This protein binds this small molecule.
Small molecule (SMILES): CC(C)[C@H](NC(=O)[C@H](CCC(=O)O)NC(=O)[C@H](CCC(N)=O)NC(=O)[C@H](CO)NC(=O)[C@H](C)NC(=O)[C@@H](N)CCC(N)=O)C(=O)N[C@@H](CCCCN)C(=O)N[C@@H](CC(N)=O)C(=O)N[C@@H](CC1=c2ccccc2=NC1)C(=O)O

Sequence of chain 1.A:
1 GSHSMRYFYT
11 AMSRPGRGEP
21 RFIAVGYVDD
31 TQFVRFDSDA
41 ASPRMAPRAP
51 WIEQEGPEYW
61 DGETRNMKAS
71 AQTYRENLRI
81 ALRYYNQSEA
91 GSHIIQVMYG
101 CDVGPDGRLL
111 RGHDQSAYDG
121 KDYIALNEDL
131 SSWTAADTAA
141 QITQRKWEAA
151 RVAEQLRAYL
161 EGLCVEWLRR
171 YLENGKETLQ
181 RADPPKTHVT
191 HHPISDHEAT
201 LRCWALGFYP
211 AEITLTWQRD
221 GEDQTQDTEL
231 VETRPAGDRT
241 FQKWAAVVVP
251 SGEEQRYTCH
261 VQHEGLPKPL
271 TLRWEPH

Binding-site contacts:
Ligand atom O contacts residue ASN66 of chain 1.A at 3.6 Å (h-bond).
Ligand atom O contacts residue TRP147 of chain 1.A at 2.8 Å (h-bond).
Ligand atom OXT contacts residue TYR84 of chain 1.A at 2.6 Å (h-bond).
Ligand atom N contacts residue TYR99 of chain 1.A at 3.0 Å (h-bond).
Ligand atom CD1 contacts residue ASN77 of chain 1.A at 3.2 Å.
Ligand atom CG contacts residue GLU63 of chain 1.A at 3.1 Å.
Ligand atom O contacts residue THR73 of chain 1.A at 3.4 Å.
Ligand atom N contacts residue TYR7 of chain 1.A at 2.9 Å (h-bond).
Ligand atom CB contacts residue GLU63 of chain 1.A at 3.6 Å.
Ligand atom O contacts residue LYS146 of chain 1.A at 3.1 Å (salt-bridge).
Ligand atom NZ contacts residue TRP147 of chain 1.A at 3.3 Å.
Ligand atom N contacts residue TYR171 of chain 1.A at 2.7 Å (h-bond).
Ligand atom N contacts residue ASN77 of chain 1.A at 3.0 Å (h-bond).
Ligand atom CA contacts residue TYR159 of chain 1.A at 3.6 Å (hydrophobic).
Ligand atom O contacts residue TYR159 of chain 1.A at 2.6 Å (h-bond).
Ligand atom C contacts residue TYR7 of chain 1.A at 3.2 Å (hydrophobic).
Ligand atom OE1 contacts residue TRP167 of chain 1.A at 3.0 Å (h-bond).
Ligand atom NZ contacts residue ASP114 of chain 1.A at 3.0 Å (salt-bridge).
Ligand atom O contacts residue ASN77 of chain 1.A at 2.8 Å (h-bond).
Ligand atom CA contacts residue TYR7 of chain 1.A at 3.2 Å (hydrophobic).
Ligand atom CA contacts residue TYR171 of chain 1.A at 3.6 Å (hydrophobic).
Ligand atom C contacts residue ASN66 of chain 1.A at 3.5 Å.
Ligand atom CG contacts residue ASN66 of chain 1.A at 3.5 Å.
Ligand atom CB contacts residue ASN77 of chain 1.A at 3.6 Å.
Ligand atom CD contacts residue TRP167 of chain 1.A at 3.4 Å (hydrophobic).
Ligand atom OE1 contacts residue GLN155 of chain 1.A at 3.3 Å.
Ligand atom OXT contacts residue THR143 of chain 1.A at 2.7 Å (h-bond).
Ligand atom N contacts residue GLU63 of chain 1.A at 2.9 Å (salt-bridge).
Ligand atom O contacts residue ASN66 of chain 1.A at 2.9 Å (h-bond).
Ligand atom CE contacts residue LEU156 of chain 1.A at 3.5 Å (hydrophobic).
Ligand atom CB contacts residue TYR99 of chain 1.A at 3.4 Å (hydrophobic).
Ligand atom N contacts residue TYR159 of chain 1.A at 3.5 Å (h-bond).
Ligand atom C contacts residue TYR84 of chain 1.A at 3.4 Å (hydrophobic).
Ligand atom CE contacts residue ASP114 of chain 1.A at 3.1 Å.
Ligand atom NE2 contacts residue TRP167 of chain 1.A at 3.5 Å.
Ligand atom CB contacts residue TRP167 of chain 1.A at 3.4 Å (hydrophobic).
Ligand atom N contacts residue TYR7 of chain 1.A at 3.3 Å (h-bond).
Ligand atom O contacts residue ILE80 of chain 1.A at 3.5 Å.
Ligand atom O contacts residue TYR84 of chain 1.A at 3.4 Å (h-bond).
Ligand atom NE1 contacts residue ASN77 of chain 1.A at 3.5 Å (h-bond).